Sequence of chain 1.A:
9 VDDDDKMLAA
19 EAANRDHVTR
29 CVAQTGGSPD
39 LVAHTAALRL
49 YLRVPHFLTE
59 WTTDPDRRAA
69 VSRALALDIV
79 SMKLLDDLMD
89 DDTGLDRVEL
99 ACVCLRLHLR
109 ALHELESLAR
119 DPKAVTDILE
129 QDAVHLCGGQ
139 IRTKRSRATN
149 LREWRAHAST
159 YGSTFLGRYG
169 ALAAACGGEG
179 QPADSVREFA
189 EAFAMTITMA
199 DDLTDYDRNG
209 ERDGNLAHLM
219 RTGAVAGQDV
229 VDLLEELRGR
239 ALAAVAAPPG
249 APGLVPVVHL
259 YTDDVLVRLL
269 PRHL

The small molecule below binds the protein below.
Small molecule (SMILES): CCCCCCCCCCO[C@@H]1O[C@H](CO)[C@@H](O[C@H]2O[C@H](CO)[C@@H](O)[C@H](O)[C@H]2O)[C@H](O)[C@H]1O

Binding-site contacts:
Ligand atom O49 contacts residue ALA45 of chain 1.A at 3.8 Å.
Ligand atom C28 contacts residue ASP199 of chain 1.A at 4.0 Å.
Ligand atom C18 contacts residue TYR204 of chain 1.A at 2.8 Å (hydrophobic).
Ligand atom O61 contacts residue DMU1 of chain 1.F at 4.0 Å.
Ligand atom O7 contacts residue TYR204 of chain 1.A at 3.4 Å.
Ligand atom C40 contacts residue PHE163 of chain 1.A at 4.0 Å (hydrophobic).
Ligand atom C18 contacts residue ASP199 of chain 1.A at 3.1 Å.
Ligand atom C57 contacts residue TYR204 of chain 1.A at 4.0 Å (hydrophobic).
Ligand atom O16 contacts residue ASP199 of chain 1.A at 3.6 Å (salt-bridge).
Ligand atom C37 contacts residue ILE195 of chain 1.A at 3.8 Å (hydrophobic).
Ligand atom C6 contacts residue TYR204 of chain 1.A at 3.2 Å (hydrophobic).
Ligand atom C2 contacts residue TYR204 of chain 1.A at 3.9 Å (hydrophobic).
Ligand atom C25 contacts residue TYR49 of chain 1.A at 3.8 Å (hydrophobic).
Ligand atom C22 contacts residue TYR49 of chain 1.A at 3.7 Å (hydrophobic).
Ligand atom O16 contacts residue TYR49 of chain 1.A at 4.1 Å.
Ligand atom O5 contacts residue ASP199 of chain 1.A at 3.5 Å (salt-bridge).
Ligand atom C25 contacts residue LEU48 of chain 1.A at 4.0 Å (hydrophobic).
Ligand atom O6 contacts residue TYR204 of chain 1.A at 3.3 Å (h-bond).
Ligand atom C4 contacts residue TYR204 of chain 1.A at 3.1 Å (hydrophobic).
Ligand atom O5 contacts residue TYR204 of chain 1.A at 3.6 Å.
Ligand atom O16 contacts residue TYR204 of chain 1.A at 3.6 Å (h-bond).
Ligand atom C31 contacts residue THR196 of chain 1.A at 3.9 Å.
Ligand atom C28 contacts residue DMU1 of chain 1.F at 4.1 Å.
Ligand atom C19 contacts residue ASP199 of chain 1.A at 3.4 Å.
Ligand atom C11 contacts residue TYR204 of chain 1.A at 3.1 Å (hydrophobic).
Ligand atom C43 contacts residue TYR49 of chain 1.A at 3.8 Å (hydrophobic).
Ligand atom C22 contacts residue ASP199 of chain 1.A at 4.2 Å.
Ligand atom C6 contacts residue ASP199 of chain 1.A at 4.1 Å.
Ligand atom C40 contacts residue ILE195 of chain 1.A at 4.2 Å (hydrophobic).
Ligand atom C19 contacts residue TYR204 of chain 1.A at 4.1 Å (hydrophobic).
Ligand atom O55 contacts residue LEU46 of chain 1.A at 3.7 Å.
Ligand atom O1 contacts residue TYR204 of chain 1.A at 3.8 Å.
Ligand atom C9 contacts residue TYR204 of chain 1.A at 3.6 Å (hydrophobic).
Ligand atom C22 contacts residue LEU48 of chain 1.A at 3.8 Å (hydrophobic).
Ligand atom C28 contacts residue TYR49 of chain 1.A at 3.4 Å (hydrophobic).
Ligand atom O55 contacts residue ALA45 of chain 1.A at 3.4 Å (h-bond).
Ligand atom C34 contacts residue DMU1 of chain 1.F at 4.0 Å.
Ligand atom C3 contacts residue TYR204 of chain 1.A at 3.7 Å (hydrophobic).
Ligand atom C19 contacts residue LEU48 of chain 1.A at 3.9 Å (hydrophobic).
Ligand atom O49 contacts residue ARG47 of chain 1.A at 4.1 Å.